Binding-site contacts:
Ligand atom C3 contacts residue CYS34 of chain 1.A at 3.0 Å (hydrophobic).
Ligand atom C2 contacts residue CYS34 of chain 1.A at 3.3 Å (hydrophobic).
Ligand atom C1 contacts residue LYS31 of chain 1.A at 3.6 Å.
Ligand atom C6 contacts residue GLU15 of chain 1.A at 4.3 Å.
Ligand atom C6 contacts residue LYS19 of chain 1.A at 3.8 Å.
Ligand atom C3 contacts residue LEU14 of chain 1.A at 4.3 Å (hydrophobic).
Ligand atom C4 contacts residue VAL18 of chain 1.A at 4.4 Å (hydrophobic).
Ligand atom S1 contacts residue LEU14 of chain 1.A at 4.3 Å.
Ligand atom S1 contacts residue GLU35 of chain 1.A at 4.1 Å.
Ligand atom C1 contacts residue VAL18 of chain 1.A at 2.9 Å (hydrophobic).
Ligand atom C3 contacts residue VAL18 of chain 1.A at 4.3 Å (hydrophobic).
Ligand atom C4 contacts residue CYS34 of chain 1.A at 4.2 Å (hydrophobic).
Ligand atom C3 contacts residue GLU15 of chain 1.A at 3.5 Å.
Ligand atom C5 contacts residue LYS19 of chain 1.A at 3.4 Å.
Ligand atom O1 contacts residue VAL18 of chain 1.A at 3.2 Å.
Ligand atom O1 contacts residue LYS19 of chain 1.A at 3.6 Å (salt-bridge).
Ligand atom C6 contacts residue VAL18 of chain 1.A at 3.2 Å (hydrophobic).
Ligand atom C5 contacts residue VAL18 of chain 1.A at 3.9 Å (hydrophobic).
Ligand atom S1 contacts residue CYS34 of chain 1.A at 2.0 Å (h-bond).
Ligand atom S1 contacts residue GLU15 of chain 1.A at 3.5 Å.
Ligand atom C2 contacts residue LYS31 of chain 1.A at 3.9 Å.
Ligand atom C4 contacts residue LYS19 of chain 1.A at 3.8 Å.
Ligand atom C5 contacts residue GLU15 of chain 1.A at 3.6 Å.
Ligand atom C4 contacts residue GLU15 of chain 1.A at 3.2 Å.
Ligand atom C2 contacts residue VAL18 of chain 1.A at 3.8 Å (hydrophobic).
Ligand atom S1 contacts residue LYS38 of chain 1.A at 3.3 Å.

This protein binds this small molecule.
Small molecule (SMILES): Oc1ccc(S)cc1

Sequence of chain 1.A:
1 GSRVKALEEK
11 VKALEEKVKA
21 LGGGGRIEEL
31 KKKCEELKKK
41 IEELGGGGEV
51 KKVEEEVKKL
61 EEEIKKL